Sequence of chain 1.H:
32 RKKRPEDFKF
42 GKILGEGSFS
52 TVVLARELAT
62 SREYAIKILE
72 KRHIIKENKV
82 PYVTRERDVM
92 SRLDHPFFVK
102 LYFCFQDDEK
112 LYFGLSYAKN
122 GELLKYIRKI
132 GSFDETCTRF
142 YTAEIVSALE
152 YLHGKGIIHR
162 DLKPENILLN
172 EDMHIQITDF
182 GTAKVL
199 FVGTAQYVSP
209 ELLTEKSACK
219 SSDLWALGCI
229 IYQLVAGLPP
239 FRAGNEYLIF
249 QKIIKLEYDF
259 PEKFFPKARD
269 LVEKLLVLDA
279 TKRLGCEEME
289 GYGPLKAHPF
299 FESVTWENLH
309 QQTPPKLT

Binding-site contacts:
Ligand atom C16 contacts residue ARG88 of chain 1.H at 3.4 Å.
Ligand atom C18 contacts residue ARG88 of chain 1.H at 3.6 Å.
Ligand atom C28 contacts residue LEU112 of chain 1.H at 3.2 Å (hydrophobic).
Ligand atom C26 contacts residue LYS72 of chain 1.H at 4.3 Å.
Ligand atom N17 contacts residue CYS105 of chain 1.H at 4.4 Å.
Ligand atom C16 contacts residue CYS105 of chain 1.H at 3.6 Å (hydrophobic).
Ligand atom C27 contacts residue LEU112 of chain 1.H at 3.5 Å (hydrophobic).
Ligand atom N17 contacts residue ARG88 of chain 1.H at 3.9 Å.
Ligand atom C29 contacts residue GLN107 of chain 1.H at 3.8 Å.
Ligand atom SD contacts residue CYS105 of chain 1.H at 2.0 Å (h-bond).
Ligand atom O23 contacts residue GLN107 of chain 1.H at 4.3 Å.
Ligand atom C24 contacts residue GLN107 of chain 1.H at 4.0 Å.
Ligand atom O19 contacts residue ARG88 of chain 1.H at 2.8 Å (salt-bridge).
Ligand atom C15 contacts residue CYS105 of chain 1.H at 3.1 Å (hydrophobic).
Ligand atom C21 contacts residue LEU112 of chain 1.H at 4.2 Å (hydrophobic).
Ligand atom SD contacts residue LEU112 of chain 1.H at 3.8 Å.
Ligand atom SD contacts residue PHE106 of chain 1.H at 3.6 Å (h-bond).

This small molecule binds to this protein.
Small molecule (SMILES): Cc1oc2ccccc2c1C(=O)NCCS